This protein binds this small molecule.
Small molecule (SMILES): Cc1cc(C)cc(-n2ccnc2SCC(=O)NO)c1

Sequence of chain 1.Q:
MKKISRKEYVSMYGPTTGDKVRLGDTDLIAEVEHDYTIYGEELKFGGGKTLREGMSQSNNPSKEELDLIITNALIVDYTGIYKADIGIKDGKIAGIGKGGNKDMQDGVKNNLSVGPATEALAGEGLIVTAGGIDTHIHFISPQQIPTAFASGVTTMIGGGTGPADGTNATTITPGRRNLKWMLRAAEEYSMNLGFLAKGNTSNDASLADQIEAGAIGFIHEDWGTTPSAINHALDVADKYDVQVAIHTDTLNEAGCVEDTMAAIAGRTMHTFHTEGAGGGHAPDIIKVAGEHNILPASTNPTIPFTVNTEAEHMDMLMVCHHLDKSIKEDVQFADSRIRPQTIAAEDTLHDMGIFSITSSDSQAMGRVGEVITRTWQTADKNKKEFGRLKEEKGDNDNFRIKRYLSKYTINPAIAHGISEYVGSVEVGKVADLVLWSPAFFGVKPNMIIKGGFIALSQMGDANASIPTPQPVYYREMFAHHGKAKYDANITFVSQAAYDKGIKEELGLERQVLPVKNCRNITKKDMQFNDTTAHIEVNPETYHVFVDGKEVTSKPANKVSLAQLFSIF

Binding-site contacts:
Ligand atom C04 contacts residue CYS321 of chain 1.X at 4.0 Å (hydrophobic).
Ligand atom C01 contacts residue LEU318 of chain 1.X at 3.9 Å (hydrophobic).
Ligand atom C16 contacts residue GLY279 of chain 1.X at 3.7 Å.
Ligand atom C07 contacts residue CYS321 of chain 1.X at 3.4 Å (hydrophobic).
Ligand atom C08 contacts residue CYS321 of chain 1.X at 3.7 Å (hydrophobic).
Ligand atom C13 contacts residue HIS322 of chain 1.X at 4.0 Å.
Ligand atom C01 contacts residue ALA278 of chain 1.X at 3.6 Å (hydrophobic).
Ligand atom O19 contacts residue NI1 of chain 1.GB at 3.1 Å (h-bond).
Ligand atom C06 contacts residue CYS321 of chain 1.X at 3.6 Å (hydrophobic).
Ligand atom C10 contacts residue HIS322 of chain 1.X at 3.6 Å.
Ligand atom C15 contacts residue HIS221 of chain 1.X at 4.0 Å.
Ligand atom N12 contacts residue HIS322 of chain 1.X at 3.8 Å.
Ligand atom O17 contacts residue GLY279 of chain 1.X at 4.0 Å.
Ligand atom S14 contacts residue GLY279 of chain 1.X at 3.6 Å (h-bond).
Ligand atom O19 contacts residue NI1 of chain 1.FB at 2.0 Å (h-bond).
Ligand atom N18 contacts residue NI1 of chain 1.GB at 3.3 Å (h-bond).
Ligand atom C03 contacts residue MET366 of chain 1.X at 3.8 Å (hydrophobic).
Ligand atom C05 contacts residue MET366 of chain 1.X at 3.7 Å (hydrophobic).
Ligand atom O19 contacts residue KCX219 of chain 1.X at 3.2 Å (h-bond).
Ligand atom N18 contacts residue ALA365 of chain 1.X at 4.0 Å.
Ligand atom N09 contacts residue CYS321 of chain 1.X at 3.8 Å.
Ligand atom O19 contacts residue HIS221 of chain 1.X at 3.1 Å (h-bond).
Ligand atom C05 contacts residue ILE467 of chain 1.Q at 3.7 Å (hydrophobic).
Ligand atom C10 contacts residue CYS321 of chain 1.X at 3.5 Å (hydrophobic).
Ligand atom O19 contacts residue HIS248 of chain 1.X at 3.2 Å (h-bond).
Ligand atom O19 contacts residue ALA169 of chain 1.X at 3.5 Å (h-bond).
Ligand atom C04 contacts residue MET366 of chain 1.X at 4.0 Å (hydrophobic).
Ligand atom S14 contacts residue HIS248 of chain 1.X at 3.9 Å.
Ligand atom N09 contacts residue HIS322 of chain 1.X at 3.9 Å.
Ligand atom O17 contacts residue ALA365 of chain 1.X at 3.7 Å.
Ligand atom N18 contacts residue ALA169 of chain 1.X at 4.0 Å.
Ligand atom N18 contacts residue NI1 of chain 1.FB at 3.0 Å (h-bond).
Ligand atom C01 contacts residue MET366 of chain 1.X at 3.7 Å (hydrophobic).
Ligand atom C11 contacts residue HIS322 of chain 1.X at 3.5 Å.
Ligand atom C15 contacts residue HIS248 of chain 1.X at 3.6 Å.
Ligand atom C05 contacts residue MET317 of chain 1.X at 3.8 Å (hydrophobic).
Ligand atom O19 contacts residue HIS274 of chain 1.X at 4.0 Å.
Ligand atom C15 contacts residue GLY279 of chain 1.X at 3.9 Å.
Ligand atom N18 contacts residue ASP362 of chain 1.X at 3.6 Å (salt-bridge).
Ligand atom N18 contacts residue GLY279 of chain 1.X at 3.9 Å.

Sequence of chain 1.X:
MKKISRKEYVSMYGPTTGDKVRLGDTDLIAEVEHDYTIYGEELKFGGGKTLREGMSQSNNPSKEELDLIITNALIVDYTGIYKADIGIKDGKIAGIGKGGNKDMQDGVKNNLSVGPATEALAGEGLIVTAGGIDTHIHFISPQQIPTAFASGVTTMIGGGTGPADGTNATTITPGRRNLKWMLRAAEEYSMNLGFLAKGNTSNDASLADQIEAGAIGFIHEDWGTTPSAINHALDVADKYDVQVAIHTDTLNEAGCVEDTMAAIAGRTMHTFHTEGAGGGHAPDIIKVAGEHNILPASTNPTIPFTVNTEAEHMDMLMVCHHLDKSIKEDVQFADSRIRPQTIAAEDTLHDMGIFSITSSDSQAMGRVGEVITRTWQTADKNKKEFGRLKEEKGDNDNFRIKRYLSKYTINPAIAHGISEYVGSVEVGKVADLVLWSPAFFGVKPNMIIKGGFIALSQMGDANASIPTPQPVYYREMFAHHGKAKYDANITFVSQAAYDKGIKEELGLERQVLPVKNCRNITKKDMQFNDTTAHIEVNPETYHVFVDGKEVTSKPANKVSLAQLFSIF